Binding-site contacts:
Ligand atom C25 contacts residue GLY282 of chain 1.C at 3.5 Å.
Ligand atom C13 contacts residue GLN280 of chain 1.C at 3.9 Å.
Ligand atom O8 contacts residue PHE283 of chain 1.C at 3.4 Å.
Ligand atom C20 contacts residue PHE283 of chain 1.C at 3.9 Å (hydrophobic).
Ligand atom C21 contacts residue MET267 of chain 1.C at 3.8 Å (hydrophobic).
Ligand atom N1 contacts residue PHE283 of chain 1.C at 3.6 Å.
Ligand atom C25 contacts residue PHE283 of chain 1.C at 3.9 Å (hydrophobic).
Ligand atom O15 contacts residue PHE283 of chain 1.C at 4.0 Å.
Ligand atom N16 contacts residue PHE283 of chain 1.C at 3.3 Å.
Ligand atom C24 contacts residue GLY282 of chain 1.C at 4.0 Å.
Ligand atom C4 contacts residue LEU229 of chain 1.C at 3.9 Å (hydrophobic).
Ligand atom C3 contacts residue PHE283 of chain 1.C at 3.7 Å (hydrophobic).
Ligand atom C12 contacts residue ILE246 of chain 1.C at 3.6 Å (hydrophobic).
Ligand atom O8 contacts residue LEU189 of chain 1.C at 3.8 Å.
Ligand atom N5 contacts residue PHE283 of chain 1.C at 4.0 Å.
Ligand atom C19 contacts residue MET267 of chain 1.C at 4.0 Å (hydrophobic).
Ligand atom C2 contacts residue PHE283 of chain 1.C at 3.6 Å (hydrophobic).
Ligand atom C20 contacts residue GLY279 of chain 1.C at 3.4 Å.
Ligand atom C18 contacts residue TYR247 of chain 1.C at 3.6 Å (hydrophobic).
Ligand atom C6 contacts residue PHE250 of chain 1.C at 4.0 Å (hydrophobic).
Ligand atom N17 contacts residue MET267 of chain 1.C at 3.5 Å (h-bond).
Ligand atom C12 contacts residue GLN280 of chain 1.C at 3.4 Å.
Ligand atom C4 contacts residue PHE283 of chain 1.C at 3.9 Å (hydrophobic).
Ligand atom C13 contacts residue PHE250 of chain 1.C at 3.9 Å (hydrophobic).
Ligand atom C20 contacts residue MET267 of chain 1.C at 3.8 Å (hydrophobic).
Ligand atom N16 contacts residue MET267 of chain 1.C at 3.7 Å.
Ligand atom C12 contacts residue PHE283 of chain 1.C at 3.9 Å (hydrophobic).
Ligand atom C24 contacts residue GLY279 of chain 1.C at 3.9 Å.
Ligand atom C10 contacts residue HIS79 of chain 1.C at 3.7 Å.
Ligand atom N14 contacts residue PHE283 of chain 1.C at 3.5 Å.
Ligand atom C18 contacts residue GLN280 of chain 1.C at 3.5 Å.
Ligand atom C18 contacts residue GLY279 of chain 1.C at 3.9 Å.
Ligand atom N1 contacts residue ILE246 of chain 1.C at 3.5 Å.
Ligand atom C19 contacts residue PHE283 of chain 1.C at 3.4 Å (hydrophobic).
Ligand atom N14 contacts residue PHE250 of chain 1.C at 3.5 Å.
Ligand atom O15 contacts residue GLN280 of chain 1.C at 2.6 Å (h-bond).
Ligand atom C13 contacts residue PHE283 of chain 1.C at 3.7 Å (hydrophobic).
Ligand atom C18 contacts residue PHE283 of chain 1.C at 3.8 Å (hydrophobic).
Ligand atom C6 contacts residue PHE283 of chain 1.C at 4.0 Å (hydrophobic).
Ligand atom N5 contacts residue ILE246 of chain 1.C at 3.4 Å.

A protein and the small-molecule ligand that binds it are described below.
Small molecule (SMILES): Cn1ncc(C(=O)N2CCC2)c1C(=O)Nc1ccn(C2CCCC2)n1

Sequence of chain 1.C:
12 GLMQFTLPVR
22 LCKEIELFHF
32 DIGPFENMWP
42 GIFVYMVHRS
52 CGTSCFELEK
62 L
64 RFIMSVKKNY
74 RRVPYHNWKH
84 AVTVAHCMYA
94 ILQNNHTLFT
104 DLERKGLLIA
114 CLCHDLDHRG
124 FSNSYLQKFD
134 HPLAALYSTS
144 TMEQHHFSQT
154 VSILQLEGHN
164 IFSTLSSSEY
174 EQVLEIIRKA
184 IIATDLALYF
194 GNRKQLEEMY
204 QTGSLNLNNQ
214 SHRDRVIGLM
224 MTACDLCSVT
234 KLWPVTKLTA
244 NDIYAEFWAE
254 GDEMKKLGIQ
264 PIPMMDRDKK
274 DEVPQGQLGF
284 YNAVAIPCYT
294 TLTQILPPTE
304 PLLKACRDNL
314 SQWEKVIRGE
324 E